Binding-site contacts:
Ligand atom OT1 contacts residue TYR59 of chain 1.C at 3.7 Å.
Ligand atom CB contacts residue TYR59 of chain 1.C at 3.8 Å (hydrophobic).
Ligand atom OT1 contacts residue GLY139 of chain 1.C at 3.5 Å.
Ligand atom CA contacts residue SER140 of chain 1.C at 3.4 Å.
Ligand atom C contacts residue SER140 of chain 1.C at 3.3 Å.
Ligand atom OT2 contacts residue PRO87 of chain 1.C at 3.9 Å.
Ligand atom OE2 contacts residue GLU191 of chain 1.C at 3.5 Å (salt-bridge).
Ligand atom CG contacts residue GLU191 of chain 1.C at 3.4 Å.
Ligand atom N contacts residue PRO87 of chain 1.C at 3.0 Å (h-bond).
Ligand atom CD1 contacts residue LEU136 of chain 1.C at 3.7 Å (hydrophobic).
Ligand atom CD1 contacts residue GLU191 of chain 1.C at 3.7 Å.
Ligand atom OT2 contacts residue ARG94 of chain 1.C at 2.9 Å (salt-bridge).
Ligand atom CE2 contacts residue TYR218 of chain 1.C at 4.0 Å (hydrophobic).
Ligand atom CE2 contacts residue GLU191 of chain 1.C at 3.5 Å.
Ligand atom CE2 contacts residue TYR59 of chain 1.C at 3.2 Å (hydrophobic).
Ligand atom CD2 contacts residue GLU191 of chain 1.C at 3.1 Å.
Ligand atom CE2 contacts residue PRO87 of chain 1.C at 3.9 Å (hydrophobic).
Ligand atom CG contacts residue LEU136 of chain 1.C at 3.7 Å (hydrophobic).
Ligand atom CD1 contacts residue THR141 of chain 1.C at 3.8 Å.
Ligand atom OE2 contacts residue MET194 of chain 1.C at 3.7 Å.
Ligand atom OE1 contacts residue LEU136 of chain 1.C at 3.7 Å.
Ligand atom OT2 contacts residue TYR59 of chain 1.C at 3.7 Å.
Ligand atom OT1 contacts residue ARG94 of chain 1.C at 3.0 Å (salt-bridge).
Ligand atom N contacts residue THR89 of chain 1.C at 2.9 Å (h-bond).
Ligand atom CA contacts residue GLU191 of chain 1.C at 3.4 Å.
Ligand atom OT2 contacts residue LEU88 of chain 1.C at 3.7 Å.
Ligand atom OE1 contacts residue THR141 of chain 1.C at 2.8 Å (h-bond).
Ligand atom C contacts residue ARG94 of chain 1.C at 3.6 Å.
Ligand atom CB contacts residue LEU136 of chain 1.C at 3.8 Å (hydrophobic).
Ligand atom N contacts residue GLU191 of chain 1.C at 2.7 Å (salt-bridge).
Ligand atom OT2 contacts residue THR89 of chain 1.C at 3.0 Å (h-bond).
Ligand atom N contacts residue TYR218 of chain 1.C at 3.7 Å.
Ligand atom C contacts residue THR89 of chain 1.C at 3.8 Å.
Ligand atom C contacts residue TYR59 of chain 1.C at 3.8 Å (hydrophobic).
Ligand atom NE1 contacts residue LEU190 of chain 1.C at 3.6 Å.
Ligand atom NE1 contacts residue GLU191 of chain 1.C at 3.1 Å (salt-bridge).
Ligand atom CA contacts residue THR89 of chain 1.C at 3.5 Å.
Ligand atom OT2 contacts residue SER140 of chain 1.C at 3.8 Å.
Ligand atom CB contacts residue GLU191 of chain 1.C at 4.1 Å.
Ligand atom OT1 contacts residue SER140 of chain 1.C at 3.0 Å (h-bond).

Sequence of chain 1.C:
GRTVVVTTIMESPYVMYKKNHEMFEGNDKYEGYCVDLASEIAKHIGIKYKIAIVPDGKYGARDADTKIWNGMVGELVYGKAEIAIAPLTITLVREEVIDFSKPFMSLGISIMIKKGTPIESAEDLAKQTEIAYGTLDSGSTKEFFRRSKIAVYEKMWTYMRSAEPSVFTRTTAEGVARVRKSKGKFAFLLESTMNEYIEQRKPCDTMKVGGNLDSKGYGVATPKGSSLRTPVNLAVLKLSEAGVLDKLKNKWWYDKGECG

A protein and the small-molecule ligand that binds it are described below.
Small molecule (SMILES): Cc1onc(O)c1C[C@H](N)C(=O)O